Binding-site contacts:
Ligand atom C contacts residue LYS110 of chain 1.A at 3.9 Å.
Ligand atom CA contacts residue ASP88 of chain 1.A at 3.1 Å.
Ligand atom CA contacts residue PRO1 of chain 1.N at 2.5 Å (hydrophobic).
Ligand atom O contacts residue PRO1 of chain 1.N at 2.2 Å (h-bond).
Ligand atom O contacts residue ASP88 of chain 1.A at 3.8 Å.
Ligand atom N contacts residue ASP88 of chain 1.A at 3.0 Å (salt-bridge).
Ligand atom N contacts residue TYR90 of chain 1.A at 4.2 Å.
Ligand atom C contacts residue PRO1 of chain 1.N at 1.4 Å (hydrophobic).
Ligand atom C contacts residue ASP88 of chain 1.A at 3.6 Å.
Ligand atom N contacts residue PRO1 of chain 1.N at 3.8 Å.
Ligand atom CA contacts residue LEU69 of chain 1.A at 4.0 Å (hydrophobic).
Ligand atom O contacts residue LYS110 of chain 1.A at 2.8 Å (salt-bridge).
Ligand atom N contacts residue GLU47 of chain 1.A at 3.3 Å (salt-bridge).

Sequence of chain 1.A:
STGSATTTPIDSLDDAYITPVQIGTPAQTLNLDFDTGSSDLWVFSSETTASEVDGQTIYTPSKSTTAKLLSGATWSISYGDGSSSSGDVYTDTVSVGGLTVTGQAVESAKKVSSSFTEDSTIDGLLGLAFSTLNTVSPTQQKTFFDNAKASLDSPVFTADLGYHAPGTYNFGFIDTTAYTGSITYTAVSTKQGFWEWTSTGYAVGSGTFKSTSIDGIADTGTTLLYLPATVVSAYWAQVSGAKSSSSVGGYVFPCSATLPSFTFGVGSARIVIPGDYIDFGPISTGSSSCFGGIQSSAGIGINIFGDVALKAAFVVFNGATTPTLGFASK

The protein below binds the small molecule below.
Small molecule (SMILES): NCC(=O)O